Sequence of chain 1.B:
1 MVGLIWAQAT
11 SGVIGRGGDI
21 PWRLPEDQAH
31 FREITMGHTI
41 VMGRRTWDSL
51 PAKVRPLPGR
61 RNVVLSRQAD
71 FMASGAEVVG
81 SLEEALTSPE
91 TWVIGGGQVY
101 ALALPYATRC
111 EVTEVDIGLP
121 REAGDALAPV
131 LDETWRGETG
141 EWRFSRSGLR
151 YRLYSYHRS

A small-molecule ligand and the protein it binds are described below.
Small molecule (SMILES): CC(=O)Nc1ccc(-c2nc(N)nc(N)c2CCC2CC2)cc1

Binding-site contacts:
Ligand atom N03 contacts residue ILE5 of chain 1.B at 3.2 Å (h-bond).
Ligand atom N17 contacts residue MES1 of chain 1.K at 3.5 Å (h-bond).
Ligand atom C02 contacts residue PHE31 of chain 1.B at 3.6 Å (hydrophobic).
Ligand atom C07 contacts residue NDP1 of chain 1.L at 3.6 Å.
Ligand atom C04 contacts residue NDP1 of chain 1.L at 3.4 Å.
Ligand atom C08 contacts residue ILE94 of chain 1.B at 3.1 Å (hydrophobic).
Ligand atom N05 contacts residue ILE94 of chain 1.B at 2.2 Å (h-bond).
Ligand atom C12 contacts residue NDP1 of chain 1.L at 3.7 Å.
Ligand atom C06 contacts residue NDP1 of chain 1.L at 3.5 Å.
Ligand atom N17 contacts residue GLN28 of chain 1.B at 3.3 Å (h-bond).
Ligand atom C22 contacts residue ASP27 of chain 1.B at 3.7 Å.
Ligand atom C10 contacts residue MES1 of chain 1.K at 3.4 Å.
Ligand atom C04 contacts residue ILE94 of chain 1.B at 3.5 Å (hydrophobic).
Ligand atom C04 contacts residue ILE5 of chain 1.B at 3.4 Å (hydrophobic).
Ligand atom C02 contacts residue TRP6 of chain 1.B at 3.5 Å (hydrophobic).
Ligand atom N01 contacts residue TRP6 of chain 1.B at 3.0 Å.
Ligand atom C02 contacts residue ALA7 of chain 1.B at 3.5 Å (hydrophobic).
Ligand atom C02 contacts residue NDP1 of chain 1.L at 3.6 Å.
Ligand atom C10 contacts residue LEU50 of chain 1.B at 3.4 Å (hydrophobic).
Ligand atom C06 contacts residue PHE31 of chain 1.B at 3.4 Å (hydrophobic).
Ligand atom O20 contacts residue ARG23 of chain 1.B at 3.0 Å.
Ligand atom C04 contacts residue PHE31 of chain 1.B at 3.3 Å (hydrophobic).
Ligand atom C14 contacts residue ILE20 of chain 1.B at 3.4 Å (hydrophobic).
Ligand atom N03 contacts residue TRP6 of chain 1.B at 3.1 Å.
Ligand atom C19 contacts residue GLN28 of chain 1.B at 3.4 Å.
Ligand atom N01 contacts residue ALA7 of chain 1.B at 3.2 Å (h-bond).
Ligand atom O20 contacts residue GLN28 of chain 1.B at 2.9 Å (h-bond).
Ligand atom N01 contacts residue ASP27 of chain 1.B at 3.2 Å (salt-bridge).
Ligand atom C11 contacts residue THR46 of chain 1.B at 3.2 Å.
Ligand atom N03 contacts residue NDP1 of chain 1.L at 3.5 Å (h-bond).
Ligand atom N05 contacts residue TYR100 of chain 1.B at 3.2 Å (h-bond).
Ligand atom C18 contacts residue GLN28 of chain 1.B at 2.9 Å.
Ligand atom N05 contacts residue ILE5 of chain 1.B at 2.7 Å (h-bond).
Ligand atom N03 contacts residue PHE31 of chain 1.B at 3.4 Å.
Ligand atom C15 contacts residue ILE20 of chain 1.B at 3.5 Å (hydrophobic).
Ligand atom C19 contacts residue ARG23 of chain 1.B at 3.5 Å.
Ligand atom N23 contacts residue ASP27 of chain 1.B at 2.9 Å (salt-bridge).
Ligand atom N05 contacts residue PHE31 of chain 1.B at 3.4 Å.
Ligand atom C08 contacts residue NDP1 of chain 1.L at 3.3 Å.
Ligand atom C18 contacts residue ARG23 of chain 1.B at 3.5 Å.